Binding-site contacts:
Ligand atom OP1 contacts residue LYS128 of chain 2.Q at 2.8 Å (salt-bridge).
Ligand atom N3 contacts residue TYR211 of chain 2.S at 3.6 Å.
Ligand atom O3' contacts residue ASP121 of chain 2.Q at 3.4 Å (salt-bridge).
Ligand atom N3 contacts residue ARG88 of chain 2.Q at 3.4 Å (salt-bridge).
Ligand atom C5' contacts residue ARG120 of chain 2.Q at 3.7 Å.
Ligand atom OP1 contacts residue ARG120 of chain 2.Q at 2.8 Å (salt-bridge).
Ligand atom C6 contacts residue ASP25 of chain 2.S at 3.4 Å.
Ligand atom O3' contacts residue TYR211 of chain 2.S at 3.1 Å (h-bond).
Ligand atom C5' contacts residue LYS128 of chain 2.Q at 3.6 Å.
Ligand atom OP2 contacts residue ARG209 of chain 2.S at 3.0 Å (salt-bridge).
Ligand atom C2 contacts residue TYR211 of chain 2.S at 3.6 Å (hydrophobic).
Ligand atom C4 contacts residue PHE164 of chain 2.S at 3.5 Å (hydrophobic).
Ligand atom OP2 contacts residue LYS128 of chain 2.Q at 3.0 Å (salt-bridge).
Ligand atom C2' contacts residue CYS34 of chain 2.S at 3.6 Å (hydrophobic).
Ligand atom C4' contacts residue VAL125 of chain 2.Q at 3.6 Å (hydrophobic).
Ligand atom C5 contacts residue PHE164 of chain 2.S at 3.4 Å (hydrophobic).
Ligand atom OP2 contacts residue ARG2 of chain 2.S at 3.2 Å (salt-bridge).
Ligand atom OP2 contacts residue TYR211 of chain 2.S at 3.1 Å (h-bond).
Ligand atom OP2 contacts residue TYR77 of chain 2.S at 2.6 Å (h-bond).
Ligand atom C2' contacts residue TYR211 of chain 2.S at 3.0 Å (hydrophobic).
Ligand atom OP1 contacts residue ASP121 of chain 2.Q at 2.9 Å (salt-bridge).
Ligand atom C2 contacts residue PHE164 of chain 2.S at 3.5 Å (hydrophobic).
Ligand atom C5 contacts residue TYR213 of chain 2.S at 3.7 Å (hydrophobic).
Ligand atom N3 contacts residue PHE164 of chain 2.S at 3.6 Å.
Ligand atom O2 contacts residue TYR211 of chain 2.S at 3.0 Å.
Ligand atom C6 contacts residue PHE164 of chain 2.S at 3.5 Å (hydrophobic).
Ligand atom O5' contacts residue ARG120 of chain 2.Q at 3.3 Å.
Ligand atom C3' contacts residue TYR211 of chain 2.S at 3.2 Å (hydrophobic).
Ligand atom O4' contacts residue VAL125 of chain 2.Q at 3.7 Å.
Ligand atom N7 contacts residue PHE164 of chain 2.S at 3.6 Å.
Ligand atom C6 contacts residue CYS34 of chain 2.S at 3.5 Å (hydrophobic).
Ligand atom N6 contacts residue PHE164 of chain 2.S at 3.5 Å.
Ligand atom C4' contacts residue ARG90 of chain 2.Q at 3.7 Å.
Ligand atom OP1 contacts residue ARG2 of chain 2.S at 3.1 Å.
Ligand atom OP1 contacts residue ARG127 of chain 2.Q at 3.5 Å.
Ligand atom N1 contacts residue PHE164 of chain 2.S at 3.6 Å.
Ligand atom C5 contacts residue CYS34 of chain 2.S at 3.6 Å (hydrophobic).
Ligand atom C5 contacts residue ASP25 of chain 2.S at 3.4 Å.
Ligand atom O3' contacts residue ARG127 of chain 2.Q at 3.4 Å.
Ligand atom N4 contacts residue SER75 of chain 2.S at 3.3 Å (h-bond).

Sequence of chain 2.S:
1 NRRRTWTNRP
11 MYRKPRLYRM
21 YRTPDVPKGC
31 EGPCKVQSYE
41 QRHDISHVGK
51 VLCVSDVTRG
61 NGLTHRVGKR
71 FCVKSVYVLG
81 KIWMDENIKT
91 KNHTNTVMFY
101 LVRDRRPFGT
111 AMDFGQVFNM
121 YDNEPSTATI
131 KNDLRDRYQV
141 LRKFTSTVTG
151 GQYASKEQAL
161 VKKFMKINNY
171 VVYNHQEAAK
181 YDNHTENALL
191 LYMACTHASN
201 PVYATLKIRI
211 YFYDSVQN

A small-molecule ligand and the protein it binds are described below.
Small molecule (SMILES): Nc1ccn([C@H]2C[C@H](O[P](=O)(O)OC[C@H]3O[C@@H](n4ccc(N)nc4=O)C[C@@H]3O[P](=O)(O)OC[C@H]3O[C@@H](n4cnc5c(N)ncnc54)C[C@@H]3O)[C@@H](CO[P](=O)(O)O[C@H]3C[C@H](n4cnc5c(N)ncnc54)O[C@@H]3CO[P](=O)(O)O[C@H]3C[C@H](n4cnc5c(N)ncnc54)O[C@@H]3CO[P](=O)(O)O[C@H]3C[C@H](n4ccc(N)nc4=O)O[C@@H]3COP(=O)=O)O2)c(=O)n1

Sequence of chain 2.Q:
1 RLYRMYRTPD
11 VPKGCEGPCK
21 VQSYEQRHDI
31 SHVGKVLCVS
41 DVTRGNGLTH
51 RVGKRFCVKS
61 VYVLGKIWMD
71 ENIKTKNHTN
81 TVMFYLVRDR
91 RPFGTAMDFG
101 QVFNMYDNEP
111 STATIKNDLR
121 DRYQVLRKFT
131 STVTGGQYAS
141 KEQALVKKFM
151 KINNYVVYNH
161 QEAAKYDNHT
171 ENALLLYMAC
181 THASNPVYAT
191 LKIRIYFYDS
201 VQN